Sequence of chain 1.A:
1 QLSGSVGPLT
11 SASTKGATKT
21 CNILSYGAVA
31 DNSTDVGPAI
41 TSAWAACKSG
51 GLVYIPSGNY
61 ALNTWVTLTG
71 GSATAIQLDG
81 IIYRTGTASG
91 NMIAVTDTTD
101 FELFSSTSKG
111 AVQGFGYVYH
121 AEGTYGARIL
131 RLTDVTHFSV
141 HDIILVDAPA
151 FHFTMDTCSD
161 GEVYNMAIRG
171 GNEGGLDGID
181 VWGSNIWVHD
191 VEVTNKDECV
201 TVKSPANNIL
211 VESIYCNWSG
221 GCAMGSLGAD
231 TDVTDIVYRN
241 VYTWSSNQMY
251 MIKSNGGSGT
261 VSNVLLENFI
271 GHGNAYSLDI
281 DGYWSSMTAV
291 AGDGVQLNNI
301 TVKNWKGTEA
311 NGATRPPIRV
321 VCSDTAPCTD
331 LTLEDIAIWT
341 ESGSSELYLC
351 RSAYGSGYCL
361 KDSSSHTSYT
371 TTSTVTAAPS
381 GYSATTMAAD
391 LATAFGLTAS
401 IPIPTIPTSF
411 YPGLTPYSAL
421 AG

Binding-site contacts:
Ligand atom O4 contacts residue SER368 of chain 1.A at 4.4 Å.
Ligand atom C6 contacts residue SER368 of chain 1.A at 4.3 Å.
Ligand atom C2 contacts residue SER368 of chain 1.A at 2.4 Å.
Ligand atom C1 contacts residue BMA1 of chain 1.E at 3.6 Å.
Ligand atom O6 contacts residue THR325 of chain 1.A at 4.1 Å.
Ligand atom C1 contacts residue ASP324 of chain 1.A at 4.0 Å.
Ligand atom O6 contacts residue ASP324 of chain 1.A at 3.9 Å.
Ligand atom O2 contacts residue SER368 of chain 1.A at 3.6 Å.
Ligand atom C4 contacts residue SER368 of chain 1.A at 3.5 Å.
Ligand atom C5 contacts residue SER368 of chain 1.A at 2.9 Å.
Ligand atom O3 contacts residue SER368 of chain 1.A at 4.3 Å.
Ligand atom C2 contacts residue BMA1 of chain 1.E at 3.7 Å.
Ligand atom O5 contacts residue SER368 of chain 1.A at 2.3 Å (h-bond).
Ligand atom O5 contacts residue ASP324 of chain 1.A at 3.7 Å.
Ligand atom C1 contacts residue SER368 of chain 1.A at 1.4 Å.
Ligand atom C3 contacts residue SER368 of chain 1.A at 3.0 Å.
Ligand atom O2 contacts residue BMA1 of chain 1.E at 4.0 Å.

This small molecule binds to this protein.
Small molecule (SMILES): OC[C@H]1O[C@H](O)[C@@H](O)[C@@H](O)[C@@H]1O